The protein below binds the small molecule below.
Small molecule (SMILES): CC(=O)N[C@@H]1[C@@H](O)[C@H](O)[C@@H](CO)O[C@H]1O

Binding-site contacts:
Ligand atom C7 contacts residue LYS153 of chain 1.Y at 3.7 Å.
Ligand atom O7 contacts residue VAL154 of chain 1.Y at 3.5 Å.
Ligand atom O7 contacts residue GLN212 of chain 1.Y at 3.1 Å.
Ligand atom N2 contacts residue VAL154 of chain 1.Y at 4.1 Å.
Ligand atom C7 contacts residue GLN216 of chain 1.Y at 3.7 Å.
Ligand atom C6 contacts residue GLU174 of chain 1.Y at 3.2 Å.
Ligand atom C1 contacts residue LYS153 of chain 1.Y at 4.2 Å.
Ligand atom O5 contacts residue GLU174 of chain 1.Y at 4.5 Å.
Ligand atom C8 contacts residue GLN216 of chain 1.Y at 2.8 Å.
Ligand atom C1 contacts residue ASN173 of chain 1.Y at 1.5 Å.
Ligand atom C5 contacts residue GLU174 of chain 1.Y at 4.5 Å.
Ligand atom C8 contacts residue VAL154 of chain 1.Y at 3.7 Å (hydrophobic).
Ligand atom C4 contacts residue ASN173 of chain 1.Y at 4.3 Å.
Ligand atom O6 contacts residue ASN173 of chain 1.Y at 3.6 Å (h-bond).
Ligand atom C4 contacts residue GLN212 of chain 1.Y at 4.1 Å.
Ligand atom N2 contacts residue LYS153 of chain 1.Y at 3.2 Å.
Ligand atom O7 contacts residue GLN216 of chain 1.Y at 3.9 Å.
Ligand atom O6 contacts residue GLU174 of chain 1.Y at 2.2 Å (salt-bridge).
Ligand atom C2 contacts residue LYS153 of chain 1.Y at 4.3 Å.
Ligand atom C3 contacts residue ASN173 of chain 1.Y at 3.9 Å.
Ligand atom C8 contacts residue LYS153 of chain 1.Y at 3.2 Å.
Ligand atom C2 contacts residue ASN173 of chain 1.Y at 2.6 Å.
Ligand atom C3 contacts residue GLN212 of chain 1.Y at 3.5 Å.
Ligand atom O3 contacts residue GLN212 of chain 1.Y at 2.3 Å (h-bond).
Ligand atom C5 contacts residue ASN173 of chain 1.Y at 3.7 Å.
Ligand atom N2 contacts residue ASN173 of chain 1.Y at 3.1 Å (h-bond).
Ligand atom C1 contacts residue GLY152 of chain 1.Y at 3.9 Å.
Ligand atom O7 contacts residue ASN173 of chain 1.Y at 3.9 Å.
Ligand atom C6 contacts residue ASN173 of chain 1.Y at 4.1 Å.
Ligand atom C7 contacts residue ASN173 of chain 1.Y at 3.8 Å.
Ligand atom N2 contacts residue GLN212 of chain 1.Y at 3.8 Å.
Ligand atom O5 contacts residue ASN173 of chain 1.Y at 2.4 Å (h-bond).
Ligand atom C2 contacts residue GLN212 of chain 1.Y at 3.7 Å.
Ligand atom C7 contacts residue VAL154 of chain 1.Y at 3.6 Å (hydrophobic).
Ligand atom C7 contacts residue GLN212 of chain 1.Y at 3.7 Å.

Sequence of chain 1.Y:
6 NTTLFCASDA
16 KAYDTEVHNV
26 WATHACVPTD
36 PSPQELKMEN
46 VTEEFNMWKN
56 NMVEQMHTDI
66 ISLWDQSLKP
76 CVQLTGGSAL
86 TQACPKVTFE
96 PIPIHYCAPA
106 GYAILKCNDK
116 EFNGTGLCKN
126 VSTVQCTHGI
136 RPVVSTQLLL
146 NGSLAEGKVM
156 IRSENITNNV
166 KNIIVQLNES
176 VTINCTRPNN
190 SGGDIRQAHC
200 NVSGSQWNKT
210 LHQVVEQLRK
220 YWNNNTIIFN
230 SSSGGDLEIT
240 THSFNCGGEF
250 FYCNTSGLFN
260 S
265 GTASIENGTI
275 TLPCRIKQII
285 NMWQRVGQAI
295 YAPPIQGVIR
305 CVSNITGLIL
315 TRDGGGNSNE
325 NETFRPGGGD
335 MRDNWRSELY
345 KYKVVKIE